Binding-site contacts:
Ligand atom C1 contacts residue ASN245 of chain 1.A at 3.6 Å.
Ligand atom C20 contacts residue ILE260 of chain 1.A at 3.8 Å (hydrophobic).
Ligand atom C18 contacts residue PHE357 of chain 1.A at 3.8 Å (hydrophobic).
Ligand atom CL contacts residue PHE296 of chain 1.A at 3.6 Å.
Ligand atom C15 contacts residue MET281 of chain 1.A at 3.9 Å (hydrophobic).
Ligand atom C2 contacts residue PHE296 of chain 1.A at 3.7 Å (hydrophobic).
Ligand atom N contacts residue GLN293 of chain 1.A at 3.3 Å (h-bond).
Ligand atom C16 contacts residue SER292 of chain 1.A at 3.8 Å.
Ligand atom C9 contacts residue PHE357 of chain 1.A at 4.0 Å (hydrophobic).
Ligand atom C18 contacts residue PHE296 of chain 1.A at 3.3 Å (hydrophobic).
Ligand atom N1 contacts residue PHE296 of chain 1.A at 3.4 Å.
Ligand atom O contacts residue HIS84 of chain 1.A at 3.5 Å.
Ligand atom C20 contacts residue PHE296 of chain 1.A at 3.8 Å (hydrophobic).
Ligand atom C19 contacts residue PHE296 of chain 1.A at 3.9 Å (hydrophobic).
Ligand atom C9 contacts residue THR361 of chain 1.A at 3.8 Å.
Ligand atom C17 contacts residue PHE357 of chain 1.A at 3.6 Å (hydrophobic).
Ligand atom C19 contacts residue LEU243 of chain 1.A at 3.8 Å (hydrophobic).
Ligand atom C7 contacts residue HIS84 of chain 1.A at 3.7 Å.
Ligand atom C contacts residue TYR253 of chain 1.A at 3.7 Å (hydrophobic).
Ligand atom N4 contacts residue SER132 of chain 1.A at 3.7 Å.
Ligand atom CL contacts residue ILE358 of chain 1.A at 3.7 Å.
Ligand atom N4 contacts residue PHE264 of chain 1.A at 3.5 Å.
Ligand atom C contacts residue GLN293 of chain 1.A at 3.6 Å.
Ligand atom C6 contacts residue MET197 of chain 1.A at 3.7 Å (hydrophobic).
Ligand atom N contacts residue PHE296 of chain 1.A at 3.6 Å.
Ligand atom C3 contacts residue PHE296 of chain 1.A at 3.6 Å (hydrophobic).
Ligand atom C contacts residue ASN245 of chain 1.A at 3.8 Å.
Ligand atom C1 contacts residue ILE260 of chain 1.A at 3.6 Å (hydrophobic).
Ligand atom C15 contacts residue GLN293 of chain 1.A at 3.8 Å.
Ligand atom C2 contacts residue ILE260 of chain 1.A at 3.7 Å (hydrophobic).
Ligand atom C17 contacts residue PHE296 of chain 1.A at 3.6 Å (hydrophobic).
Ligand atom C13 contacts residue PHE296 of chain 1.A at 3.9 Å (hydrophobic).
Ligand atom C16 contacts residue MET281 of chain 1.A at 3.9 Å (hydrophobic).
Ligand atom C14 contacts residue GLN293 of chain 1.A at 3.2 Å.
Ligand atom C1 contacts residue TRP256 of chain 1.A at 3.9 Å (hydrophobic).
Ligand atom C13 contacts residue GLN293 of chain 1.A at 3.7 Å.
Ligand atom N contacts residue ILE260 of chain 1.A at 3.5 Å.
Ligand atom C4 contacts residue PHE296 of chain 1.A at 3.5 Å (hydrophobic).
Ligand atom CL contacts residue PHE357 of chain 1.A at 3.5 Å.
Ligand atom C contacts residue THR257 of chain 1.A at 3.7 Å.

Sequence of chain 1.A:
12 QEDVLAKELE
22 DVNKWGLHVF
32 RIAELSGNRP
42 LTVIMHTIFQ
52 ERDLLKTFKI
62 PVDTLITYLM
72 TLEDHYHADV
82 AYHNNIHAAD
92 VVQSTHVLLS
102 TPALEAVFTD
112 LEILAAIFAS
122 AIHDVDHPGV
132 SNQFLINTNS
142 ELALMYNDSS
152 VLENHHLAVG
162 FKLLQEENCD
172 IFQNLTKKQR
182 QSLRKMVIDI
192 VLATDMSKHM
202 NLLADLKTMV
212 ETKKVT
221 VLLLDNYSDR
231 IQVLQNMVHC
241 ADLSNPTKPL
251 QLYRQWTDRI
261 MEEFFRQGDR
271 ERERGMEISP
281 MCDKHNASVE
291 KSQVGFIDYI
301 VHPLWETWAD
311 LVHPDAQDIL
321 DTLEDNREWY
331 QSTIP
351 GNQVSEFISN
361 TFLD

The small molecule below binds the protein below.
Small molecule (SMILES): CCc1cc(Cc2ccc(CC(N)=O)cc2)nc(-c2cccc(Cl)c2)n1